The protein below binds the small molecule below.
Small molecule (SMILES): CC(=O)N[C@@H]1[C@@H](O)[C@H](O)[C@@H](CO)O[C@H]1O

Sequence of chain 1.E:
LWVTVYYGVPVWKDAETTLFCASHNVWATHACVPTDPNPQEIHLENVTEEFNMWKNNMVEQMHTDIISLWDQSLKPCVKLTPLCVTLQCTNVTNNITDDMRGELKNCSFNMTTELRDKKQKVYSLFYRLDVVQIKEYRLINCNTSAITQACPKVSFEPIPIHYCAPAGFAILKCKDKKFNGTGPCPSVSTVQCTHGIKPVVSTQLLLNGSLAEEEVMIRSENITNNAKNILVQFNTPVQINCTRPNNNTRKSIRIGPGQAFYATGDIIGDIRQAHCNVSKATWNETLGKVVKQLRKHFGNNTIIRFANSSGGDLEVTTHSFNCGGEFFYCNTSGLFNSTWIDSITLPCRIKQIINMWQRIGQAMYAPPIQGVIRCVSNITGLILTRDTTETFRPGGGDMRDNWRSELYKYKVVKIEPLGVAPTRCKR

Binding-site contacts:
Ligand atom C8 contacts residue VAL139 of chain 1.E at 3.8 Å (hydrophobic).
Ligand atom O6 contacts residue TYR170 of chain 1.E at 4.5 Å.
Ligand atom O7 contacts residue ASN141 of chain 1.E at 3.3 Å (h-bond).
Ligand atom C4 contacts residue ASN153 of chain 1.E at 4.3 Å.
Ligand atom N2 contacts residue ASN153 of chain 1.E at 2.9 Å (h-bond).
Ligand atom N2 contacts residue LEU172 of chain 1.E at 4.3 Å.
Ligand atom C5 contacts residue TYR170 of chain 1.E at 4.4 Å (hydrophobic).
Ligand atom C2 contacts residue ASN153 of chain 1.E at 2.5 Å.
Ligand atom C7 contacts residue LEU172 of chain 1.E at 4.3 Å (hydrophobic).
Ligand atom C1 contacts residue TYR170 of chain 1.E at 4.1 Å (hydrophobic).
Ligand atom O5 contacts residue ASN153 of chain 1.E at 2.5 Å (h-bond).
Ligand atom C3 contacts residue ASN153 of chain 1.E at 3.9 Å.
Ligand atom C8 contacts residue ASN153 of chain 1.E at 4.5 Å.
Ligand atom C5 contacts residue ASN153 of chain 1.E at 3.8 Å.
Ligand atom C3 contacts residue TYR170 of chain 1.E at 4.5 Å (hydrophobic).
Ligand atom C1 contacts residue ASN153 of chain 1.E at 1.5 Å.
Ligand atom C8 contacts residue ASN141 of chain 1.E at 4.2 Å.
Ligand atom C7 contacts residue ASN141 of chain 1.E at 3.8 Å.
Ligand atom O7 contacts residue ASN153 of chain 1.E at 3.4 Å (h-bond).
Ligand atom C8 contacts residue LEU172 of chain 1.E at 3.9 Å (hydrophobic).
Ligand atom C7 contacts residue ASN153 of chain 1.E at 3.3 Å.